This protein binds this small molecule.
Small molecule (SMILES): CCO/N=C/c1ccc(OCC[C@@H](C)CCN2CCN(c3ccncc3)C2=O)cc1

Sequence of chain 21.A:
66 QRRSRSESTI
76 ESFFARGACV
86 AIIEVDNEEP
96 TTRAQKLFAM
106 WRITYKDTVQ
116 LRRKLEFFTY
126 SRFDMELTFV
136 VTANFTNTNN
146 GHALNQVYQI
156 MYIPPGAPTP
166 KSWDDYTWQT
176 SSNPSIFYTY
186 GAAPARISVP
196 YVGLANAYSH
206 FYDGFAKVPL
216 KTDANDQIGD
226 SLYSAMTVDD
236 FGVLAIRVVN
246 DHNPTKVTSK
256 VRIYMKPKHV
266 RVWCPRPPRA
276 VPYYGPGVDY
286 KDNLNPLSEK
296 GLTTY

Sequence of chain 21.C:
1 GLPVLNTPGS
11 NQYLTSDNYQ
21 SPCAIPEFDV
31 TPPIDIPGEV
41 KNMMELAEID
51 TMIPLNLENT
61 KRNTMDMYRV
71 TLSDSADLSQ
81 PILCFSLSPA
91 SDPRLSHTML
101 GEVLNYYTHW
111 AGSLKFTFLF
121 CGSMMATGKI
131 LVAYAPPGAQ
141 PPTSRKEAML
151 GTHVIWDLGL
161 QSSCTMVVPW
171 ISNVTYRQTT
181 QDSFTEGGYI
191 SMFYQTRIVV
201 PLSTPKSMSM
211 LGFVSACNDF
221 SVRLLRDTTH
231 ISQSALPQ

Binding-site contacts:
Ligand atom OAC contacts residue THR109 of chain 21.A at 3.8 Å.
Ligand atom CAK contacts residue TYR157 of chain 21.A at 3.6 Å (hydrophobic).
Ligand atom OAV contacts residue ILE192 of chain 21.A at 3.1 Å.
Ligand atom CAL contacts residue LEU132 of chain 21.A at 3.9 Å (hydrophobic).
Ligand atom CAF contacts residue LYS111 of chain 21.A at 3.6 Å.
Ligand atom CAE contacts residue SER204 of chain 21.A at 3.4 Å.
Ligand atom CAI contacts residue TYR157 of chain 21.A at 3.6 Å (hydrophobic).
Ligand atom CAA contacts residue PRO179 of chain 21.A at 3.3 Å (hydrophobic).
Ligand atom NAT contacts residue ILE192 of chain 21.A at 3.8 Å.
Ligand atom CAD contacts residue ILE192 of chain 21.A at 3.4 Å (hydrophobic).
Ligand atom CAE contacts residue TYR110 of chain 21.A at 3.8 Å (hydrophobic).
Ligand atom CAN contacts residue ILE108 of chain 21.A at 3.7 Å (hydrophobic).
Ligand atom CAX contacts residue PHE236 of chain 21.A at 3.3 Å (hydrophobic).
Ligand atom OAC contacts residue PHE236 of chain 21.A at 3.5 Å.
Ligand atom NBD contacts residue PHE236 of chain 21.A at 3.6 Å.
Ligand atom CBA contacts residue TYR110 of chain 21.A at 3.4 Å (hydrophobic).
Ligand atom CAX contacts residue TYR110 of chain 21.A at 3.6 Å (hydrophobic).
Ligand atom CAL contacts residue VAL194 of chain 21.A at 3.8 Å (hydrophobic).
Ligand atom NBC contacts residue PHE236 of chain 21.A at 3.7 Å.
Ligand atom NAT contacts residue TYR157 of chain 21.A at 3.4 Å.
Ligand atom CAA contacts residue ILE181 of chain 21.A at 3.8 Å (hydrophobic).
Ligand atom NAU contacts residue LYS111 of chain 21.A at 3.5 Å (salt-bridge).
Ligand atom CAQ contacts residue PHE236 of chain 21.A at 3.5 Å (hydrophobic).
Ligand atom CAJ contacts residue VAL194 of chain 21.A at 3.6 Å (hydrophobic).
Ligand atom CAO contacts residue PHE236 of chain 21.A at 3.7 Å (hydrophobic).
Ligand atom CAR contacts residue TYR203 of chain 21.A at 3.7 Å (hydrophobic).
Ligand atom CAJ contacts residue LEU132 of chain 21.A at 3.3 Å (hydrophobic).
Ligand atom OAC contacts residue TYR110 of chain 21.A at 3.6 Å.
Ligand atom CAL contacts residue MET130 of chain 21.A at 3.2 Å (hydrophobic).
Ligand atom CBB contacts residue MET130 of chain 21.A at 3.7 Å (hydrophobic).
Ligand atom CAA contacts residue SER180 of chain 21.A at 3.6 Å.
Ligand atom CAB contacts residue TYR203 of chain 21.A at 3.6 Å (hydrophobic).
Ligand atom CAA contacts residue ILE155 of chain 21.A at 3.8 Å (hydrophobic).
Ligand atom CAM contacts residue TYR157 of chain 21.A at 3.8 Å (hydrophobic).
Ligand atom CAH contacts residue TYR110 of chain 21.A at 3.6 Å (hydrophobic).
Ligand atom CAS contacts residue TYR203 of chain 21.A at 3.7 Å (hydrophobic).
Ligand atom CAG contacts residue TYR110 of chain 21.A at 3.7 Å (hydrophobic).
Ligand atom NBD contacts residue TYR110 of chain 21.A at 3.4 Å.
Ligand atom CAZ contacts residue VAL194 of chain 21.A at 3.9 Å (hydrophobic).
Ligand atom CAY contacts residue VAL194 of chain 21.A at 3.8 Å (hydrophobic).